A protein and the small-molecule ligand that binds it are described below.
Small molecule (SMILES): CC(=O)N[C@H]1CO[C@H](CO[C@H]2O[C@@H](C)[C@@H](O)[C@@H](O)[C@@H]2O)[C@@H](O)[C@@H]1O

Binding-site contacts:
Ligand atom C6 contacts residue ASN42 of chain 1.D at 4.3 Å.
Ligand atom O5 contacts residue ASN47 of chain 1.D at 4.0 Å.
Ligand atom O3 contacts residue TYR45 of chain 1.D at 4.4 Å.
Ligand atom C2 contacts residue TYR45 of chain 1.D at 4.2 Å (hydrophobic).
Ligand atom C3 contacts residue ASN47 of chain 1.D at 3.9 Å.
Ligand atom C7 contacts residue SER48 of chain 1.D at 4.3 Å.
Ligand atom O2 contacts residue TYR45 of chain 1.D at 4.3 Å.
Ligand atom C8 contacts residue ASN47 of chain 1.D at 4.3 Å.
Ligand atom C5 contacts residue ASN42 of chain 1.D at 3.6 Å.
Ligand atom C4 contacts residue ASN47 of chain 1.D at 4.2 Å.
Ligand atom C1 contacts residue ASN47 of chain 1.D at 1.4 Å.
Ligand atom O5 contacts residue ASN42 of chain 1.D at 3.9 Å.
Ligand atom C7 contacts residue ASN47 of chain 1.D at 3.1 Å.
Ligand atom C8 contacts residue VAL40 of chain 1.D at 4.2 Å (hydrophobic).
Ligand atom O7 contacts residue SER49 of chain 1.D at 3.2 Å (h-bond).
Ligand atom O5 contacts residue ASN47 of chain 1.D at 2.4 Å (h-bond).
Ligand atom C6 contacts residue ASN47 of chain 1.D at 3.6 Å.
Ligand atom C8 contacts residue SER49 of chain 1.D at 4.2 Å.
Ligand atom C8 contacts residue ASN42 of chain 1.D at 4.2 Å.
Ligand atom C1 contacts residue ASN42 of chain 1.D at 4.0 Å.
Ligand atom C5 contacts residue ASN47 of chain 1.D at 3.7 Å.
Ligand atom N2 contacts residue ASN47 of chain 1.D at 3.1 Å (h-bond).
Ligand atom O7 contacts residue SER48 of chain 1.D at 3.2 Å (h-bond).
Ligand atom C6 contacts residue TYR45 of chain 1.D at 3.8 Å (hydrophobic).
Ligand atom C3 contacts residue ASN42 of chain 1.D at 4.4 Å.
Ligand atom C2 contacts residue ASN47 of chain 1.D at 2.5 Å.
Ligand atom C8 contacts residue GLU29 of chain 1.D at 4.0 Å.
Ligand atom O7 contacts residue ASN47 of chain 1.D at 2.7 Å (h-bond).
Ligand atom C7 contacts residue SER49 of chain 1.D at 3.6 Å.
Ligand atom N2 contacts residue SER49 of chain 1.D at 3.7 Å.

Sequence of chain 1.D:
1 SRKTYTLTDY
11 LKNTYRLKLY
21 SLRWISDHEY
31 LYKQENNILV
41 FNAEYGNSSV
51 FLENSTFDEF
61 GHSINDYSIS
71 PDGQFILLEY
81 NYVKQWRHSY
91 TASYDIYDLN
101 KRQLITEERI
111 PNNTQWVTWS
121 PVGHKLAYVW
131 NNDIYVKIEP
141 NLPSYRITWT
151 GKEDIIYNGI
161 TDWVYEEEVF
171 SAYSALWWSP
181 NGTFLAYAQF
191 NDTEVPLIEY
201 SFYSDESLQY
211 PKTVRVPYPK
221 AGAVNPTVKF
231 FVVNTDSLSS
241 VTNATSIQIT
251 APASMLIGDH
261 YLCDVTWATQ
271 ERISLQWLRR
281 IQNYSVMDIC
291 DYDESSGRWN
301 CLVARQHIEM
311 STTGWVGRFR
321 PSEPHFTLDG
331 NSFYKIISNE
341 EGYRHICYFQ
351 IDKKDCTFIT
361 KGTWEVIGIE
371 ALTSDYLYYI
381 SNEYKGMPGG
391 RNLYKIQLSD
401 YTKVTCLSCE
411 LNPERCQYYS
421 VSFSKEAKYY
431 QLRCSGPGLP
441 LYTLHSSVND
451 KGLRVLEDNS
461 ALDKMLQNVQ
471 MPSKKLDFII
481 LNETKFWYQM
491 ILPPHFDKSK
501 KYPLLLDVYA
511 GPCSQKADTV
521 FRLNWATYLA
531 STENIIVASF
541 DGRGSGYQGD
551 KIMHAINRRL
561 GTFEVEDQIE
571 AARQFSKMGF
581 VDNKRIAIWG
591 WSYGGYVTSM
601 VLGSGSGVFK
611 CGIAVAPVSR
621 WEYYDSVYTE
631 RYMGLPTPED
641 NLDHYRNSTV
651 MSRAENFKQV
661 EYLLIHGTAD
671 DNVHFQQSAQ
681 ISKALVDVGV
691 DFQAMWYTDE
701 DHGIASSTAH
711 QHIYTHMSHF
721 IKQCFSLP